Sequence of chain 38.E:
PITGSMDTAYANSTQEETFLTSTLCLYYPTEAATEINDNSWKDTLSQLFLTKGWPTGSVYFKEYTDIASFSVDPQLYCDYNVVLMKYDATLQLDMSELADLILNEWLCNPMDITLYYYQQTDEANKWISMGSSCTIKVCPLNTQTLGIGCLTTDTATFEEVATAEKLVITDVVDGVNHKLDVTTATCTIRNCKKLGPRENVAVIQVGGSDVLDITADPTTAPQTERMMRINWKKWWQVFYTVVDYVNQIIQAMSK

A protein and the small-molecule ligand that binds it are described below.
Small molecule (SMILES): CC(=O)N[C@H]1[C@H](O[C@H]2[C@H](O)[C@@H](NC(C)=O)CO[C@@H]2CO)O[C@H](CO)[C@@H](O)[C@@H]1O

Binding-site contacts:
Ligand atom O5 contacts residue ASN12 of chain 38.E at 2.7 Å (h-bond).
Ligand atom N2 contacts residue ASN12 of chain 38.E at 3.8 Å.
Ligand atom C1 contacts residue ASN12 of chain 38.E at 2.2 Å.
Ligand atom O7 contacts residue ASN12 of chain 38.E at 3.6 Å.
Ligand atom C2 contacts residue ASN12 of chain 38.E at 3.3 Å.
Ligand atom C7 contacts residue ASN12 of chain 38.E at 3.9 Å.
Ligand atom C5 contacts residue ASN12 of chain 38.E at 4.1 Å.